Sequence of chain 1.B:
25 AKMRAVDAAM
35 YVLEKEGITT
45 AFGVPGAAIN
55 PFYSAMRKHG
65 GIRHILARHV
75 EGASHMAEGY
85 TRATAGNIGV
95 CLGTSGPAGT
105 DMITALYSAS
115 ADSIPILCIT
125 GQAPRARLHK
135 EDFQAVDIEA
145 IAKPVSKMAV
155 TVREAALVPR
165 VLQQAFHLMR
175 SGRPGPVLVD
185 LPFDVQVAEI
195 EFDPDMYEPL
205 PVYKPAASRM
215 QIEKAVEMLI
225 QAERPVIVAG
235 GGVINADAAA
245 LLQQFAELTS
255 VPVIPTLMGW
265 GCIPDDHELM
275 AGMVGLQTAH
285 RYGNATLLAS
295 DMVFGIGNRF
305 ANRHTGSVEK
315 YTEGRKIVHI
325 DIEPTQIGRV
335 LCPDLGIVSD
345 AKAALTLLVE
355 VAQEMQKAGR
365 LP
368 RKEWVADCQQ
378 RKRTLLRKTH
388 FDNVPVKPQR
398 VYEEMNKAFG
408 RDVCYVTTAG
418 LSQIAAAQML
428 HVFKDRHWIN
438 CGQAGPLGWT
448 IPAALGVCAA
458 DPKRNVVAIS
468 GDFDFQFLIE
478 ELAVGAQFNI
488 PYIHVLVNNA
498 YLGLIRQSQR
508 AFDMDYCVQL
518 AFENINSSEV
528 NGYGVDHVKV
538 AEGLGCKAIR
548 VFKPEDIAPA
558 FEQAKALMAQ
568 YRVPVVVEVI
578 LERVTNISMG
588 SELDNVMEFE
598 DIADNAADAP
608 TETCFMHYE

Binding-site contacts:
Ligand atom C3 contacts residue GLN516 of chain 1.B at 3.0 Å.
Ligand atom C5 contacts residue LEU70 of chain 2.B at 3.3 Å (hydrophobic).
Ligand atom O5 contacts residue VAL515 of chain 1.B at 3.5 Å (h-bond).
Ligand atom C3 contacts residue LEU70 of chain 2.B at 3.3 Å (hydrophobic).
Ligand atom C2 contacts residue PHE485 of chain 2.B at 4.4 Å (hydrophobic).
Ligand atom C3 contacts residue CYS514 of chain 1.B at 4.5 Å (hydrophobic).
Ligand atom C3 contacts residue PHE485 of chain 2.B at 3.5 Å (hydrophobic).
Ligand atom O3 contacts residue PHE485 of chain 2.B at 4.0 Å.
Ligand atom O3 contacts residue CYS514 of chain 1.B at 3.2 Å (h-bond).
Ligand atom O1 contacts residue PHE485 of chain 2.B at 3.1 Å.
Ligand atom O5 contacts residue GLN484 of chain 2.B at 4.4 Å.
Ligand atom C5 contacts residue PHE485 of chain 2.B at 3.4 Å (hydrophobic).
Ligand atom C3 contacts residue GLN484 of chain 2.B at 3.2 Å.
Ligand atom O5 contacts residue GLN516 of chain 1.B at 3.1 Å (h-bond).
Ligand atom O5 contacts residue CYS514 of chain 1.B at 3.6 Å.
Ligand atom P1 contacts residue PHE485 of chain 2.B at 4.1 Å.
Ligand atom O3 contacts residue HIS68 of chain 2.B at 3.5 Å (h-bond).
Ligand atom O2 contacts residue CYS514 of chain 1.B at 3.8 Å.
Ligand atom C2 contacts residue GLN484 of chain 2.B at 4.1 Å.
Ligand atom C5 contacts residue ILE69 of chain 2.B at 3.8 Å (hydrophobic).
Ligand atom C2 contacts residue VAL515 of chain 1.B at 4.2 Å (hydrophobic).
Ligand atom C2 contacts residue LEU70 of chain 2.B at 4.3 Å (hydrophobic).
Ligand atom C5 contacts residue HIS68 of chain 2.B at 2.8 Å.
Ligand atom C2 contacts residue GLN516 of chain 1.B at 3.5 Å.
Ligand atom C5 contacts residue CYS514 of chain 1.B at 3.7 Å (hydrophobic).
Ligand atom O3 contacts residue LEU70 of chain 2.B at 4.0 Å.
Ligand atom C2 contacts residue CYS514 of chain 1.B at 3.6 Å (hydrophobic).
Ligand atom P1 contacts residue CYS514 of chain 1.B at 3.8 Å.

Sequence of chain 2.B:
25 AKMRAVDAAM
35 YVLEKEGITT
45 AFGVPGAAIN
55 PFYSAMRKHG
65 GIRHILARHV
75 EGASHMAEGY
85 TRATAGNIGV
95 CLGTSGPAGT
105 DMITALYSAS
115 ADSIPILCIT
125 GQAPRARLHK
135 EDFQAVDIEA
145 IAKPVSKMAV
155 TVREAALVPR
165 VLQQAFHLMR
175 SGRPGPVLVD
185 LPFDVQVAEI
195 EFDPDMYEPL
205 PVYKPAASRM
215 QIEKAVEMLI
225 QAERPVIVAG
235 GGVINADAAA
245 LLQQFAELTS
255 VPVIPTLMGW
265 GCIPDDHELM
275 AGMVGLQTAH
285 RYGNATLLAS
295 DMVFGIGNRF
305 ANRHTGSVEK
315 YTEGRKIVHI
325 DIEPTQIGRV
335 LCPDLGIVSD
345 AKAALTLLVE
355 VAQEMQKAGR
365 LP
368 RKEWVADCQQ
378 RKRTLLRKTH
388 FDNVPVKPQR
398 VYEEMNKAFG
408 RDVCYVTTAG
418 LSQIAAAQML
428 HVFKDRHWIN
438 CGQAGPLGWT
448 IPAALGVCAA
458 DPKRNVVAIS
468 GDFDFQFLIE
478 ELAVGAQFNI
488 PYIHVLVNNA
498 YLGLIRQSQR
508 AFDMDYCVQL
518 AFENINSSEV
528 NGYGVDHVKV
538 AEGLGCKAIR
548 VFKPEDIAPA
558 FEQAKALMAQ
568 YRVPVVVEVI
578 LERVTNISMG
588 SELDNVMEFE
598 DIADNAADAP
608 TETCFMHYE

A small-molecule ligand and the protein it binds are described below.
Small molecule (SMILES): CO[P](=O)(O)C(C)=O